Binding-site contacts:
Ligand atom O7 contacts residue ASN75 of chain 1.A at 3.4 Å (h-bond).
Ligand atom C1 contacts residue ASN75 of chain 1.A at 1.4 Å.
Ligand atom C4 contacts residue ASN75 of chain 1.A at 4.2 Å.
Ligand atom N2 contacts residue ASN75 of chain 1.A at 3.0 Å (h-bond).
Ligand atom C8 contacts residue ASN75 of chain 1.A at 3.3 Å.
Ligand atom C1 contacts residue THR77 of chain 1.A at 4.0 Å.
Ligand atom O5 contacts residue MET107 of chain 1.A at 4.2 Å.
Ligand atom C7 contacts residue ASN75 of chain 1.A at 3.5 Å.
Ligand atom O7 contacts residue HIS74 of chain 1.A at 4.0 Å.
Ligand atom C3 contacts residue ASN75 of chain 1.A at 3.8 Å.
Ligand atom C5 contacts residue ASN75 of chain 1.A at 3.6 Å.
Ligand atom C2 contacts residue ASN75 of chain 1.A at 2.4 Å.
Ligand atom O5 contacts residue ASN75 of chain 1.A at 2.3 Å (h-bond).
Ligand atom N2 contacts residue THR77 of chain 1.A at 4.2 Å.

The protein below binds the small molecule below.
Small molecule (SMILES): CC(=O)N[C@@H]1[C@@H](O)[C@H](O)[C@@H](CO)O[C@H]1O

Sequence of chain 1.A:
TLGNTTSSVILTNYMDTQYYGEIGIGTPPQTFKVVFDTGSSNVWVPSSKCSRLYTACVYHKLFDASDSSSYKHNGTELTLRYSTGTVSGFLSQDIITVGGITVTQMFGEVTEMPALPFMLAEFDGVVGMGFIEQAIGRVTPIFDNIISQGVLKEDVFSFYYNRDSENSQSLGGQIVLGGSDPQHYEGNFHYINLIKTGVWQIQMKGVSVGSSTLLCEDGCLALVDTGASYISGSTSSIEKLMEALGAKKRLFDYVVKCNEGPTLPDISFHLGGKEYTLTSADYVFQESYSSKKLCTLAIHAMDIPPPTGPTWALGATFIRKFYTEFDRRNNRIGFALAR